Binding-site contacts:
Ligand atom C9 contacts residue LYS68 of chain 58.C at 3.8 Å.
Ligand atom O9 contacts residue LYS68 of chain 58.C at 2.9 Å (salt-bridge).
Ligand atom O1B contacts residue THR276 of chain 58.C at 3.5 Å (h-bond).
Ligand atom C1 contacts residue LYS68 of chain 58.C at 3.6 Å.
Ligand atom O1B contacts residue SER274 of chain 58.C at 2.9 Å (h-bond).
Ligand atom C6 contacts residue LYS68 of chain 58.C at 4.2 Å.
Ligand atom C11 contacts residue ASN272 of chain 58.C at 3.6 Å.
Ligand atom C6 contacts residue ASN272 of chain 58.C at 3.7 Å.
Ligand atom C11 contacts residue PHE270 of chain 58.C at 3.8 Å (hydrophobic).
Ligand atom O8 contacts residue LYS68 of chain 58.C at 3.4 Å.
Ligand atom O8 contacts residue ASN272 of chain 58.C at 3.4 Å (h-bond).
Ligand atom C1 contacts residue THR276 of chain 58.C at 3.2 Å.
Ligand atom O7 contacts residue LEU62 of chain 58.C at 4.0 Å.
Ligand atom C8 contacts residue GLN278 of chain 58.C at 3.6 Å.
Ligand atom O9 contacts residue LEU67 of chain 58.C at 3.4 Å.
Ligand atom O1A contacts residue THR276 of chain 58.C at 2.3 Å (h-bond).
Ligand atom C11 contacts residue THR276 of chain 58.C at 3.3 Å.
Ligand atom C10 contacts residue GLN278 of chain 58.C at 4.0 Å.
Ligand atom O8 contacts residue GLN278 of chain 58.C at 3.4 Å (h-bond).
Ligand atom C9 contacts residue GLN278 of chain 58.C at 3.1 Å.
Ligand atom C10 contacts residue PHE75 of chain 58.D at 4.1 Å (hydrophobic).
Ligand atom O1A contacts residue ASN272 of chain 58.C at 3.6 Å (h-bond).
Ligand atom C11 contacts residue SER274 of chain 58.C at 4.1 Å.
Ligand atom O9 contacts residue GLN278 of chain 58.C at 3.9 Å.
Ligand atom O1B contacts residue LYS68 of chain 58.C at 3.9 Å.
Ligand atom O8 contacts residue THR276 of chain 58.C at 3.6 Å.
Ligand atom C1 contacts residue SER274 of chain 58.C at 4.1 Å.
Ligand atom C10 contacts residue ASN272 of chain 58.C at 3.9 Å.
Ligand atom C1 contacts residue ASN272 of chain 58.C at 4.1 Å.
Ligand atom C5 contacts residue ASN272 of chain 58.C at 4.2 Å.
Ligand atom C11 contacts residue GLN278 of chain 58.C at 3.5 Å.
Ligand atom C11 contacts residue HIS138 of chain 58.B at 3.1 Å.
Ligand atom O10 contacts residue PHE75 of chain 58.D at 3.8 Å.
Ligand atom N5 contacts residue ASN272 of chain 58.C at 3.2 Å (h-bond).
Ligand atom O1A contacts residue LYS68 of chain 58.C at 2.8 Å.
Ligand atom C11 contacts residue PHE65 of chain 58.C at 3.4 Å (hydrophobic).
Ligand atom C7 contacts residue GLN278 of chain 58.C at 3.8 Å.
Ligand atom C11 contacts residue PHE75 of chain 58.D at 3.3 Å (hydrophobic).
Ligand atom C9 contacts residue LEU67 of chain 58.C at 4.1 Å (hydrophobic).
Ligand atom N5 contacts residue GLN278 of chain 58.C at 3.7 Å.

Sequence of chain 58.C:
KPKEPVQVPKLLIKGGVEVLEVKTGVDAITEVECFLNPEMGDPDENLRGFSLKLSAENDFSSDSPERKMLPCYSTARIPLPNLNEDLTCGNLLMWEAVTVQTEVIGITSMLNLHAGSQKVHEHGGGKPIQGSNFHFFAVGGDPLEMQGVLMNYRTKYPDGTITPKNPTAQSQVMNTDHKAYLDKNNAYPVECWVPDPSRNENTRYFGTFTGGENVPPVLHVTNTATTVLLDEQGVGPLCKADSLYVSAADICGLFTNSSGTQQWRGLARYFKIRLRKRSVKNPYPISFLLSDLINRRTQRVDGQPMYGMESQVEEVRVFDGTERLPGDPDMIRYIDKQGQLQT

Sequence of chain 58.B:
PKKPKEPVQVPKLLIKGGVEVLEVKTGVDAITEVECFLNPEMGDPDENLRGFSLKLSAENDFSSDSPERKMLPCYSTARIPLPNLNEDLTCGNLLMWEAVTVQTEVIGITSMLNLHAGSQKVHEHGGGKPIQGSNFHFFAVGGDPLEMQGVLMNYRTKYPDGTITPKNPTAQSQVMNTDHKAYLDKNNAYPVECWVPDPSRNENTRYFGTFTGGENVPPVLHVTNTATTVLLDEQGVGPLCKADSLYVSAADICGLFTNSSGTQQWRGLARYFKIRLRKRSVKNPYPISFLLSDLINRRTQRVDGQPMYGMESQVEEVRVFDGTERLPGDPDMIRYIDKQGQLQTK

A small-molecule ligand and the protein it binds are described below.
Small molecule (SMILES): CC(=O)N[C@H]1[C@H]([C@H](O)[C@H](O)CO)O[C@@](O[C@H](CO)[C@@H](O)[C@@H]2O[C@@H](C(=O)O)C[C@H](O)[C@H]2NC(C)=O)(C(=O)O)C[C@@H]1O

Sequence of chain 58.D:
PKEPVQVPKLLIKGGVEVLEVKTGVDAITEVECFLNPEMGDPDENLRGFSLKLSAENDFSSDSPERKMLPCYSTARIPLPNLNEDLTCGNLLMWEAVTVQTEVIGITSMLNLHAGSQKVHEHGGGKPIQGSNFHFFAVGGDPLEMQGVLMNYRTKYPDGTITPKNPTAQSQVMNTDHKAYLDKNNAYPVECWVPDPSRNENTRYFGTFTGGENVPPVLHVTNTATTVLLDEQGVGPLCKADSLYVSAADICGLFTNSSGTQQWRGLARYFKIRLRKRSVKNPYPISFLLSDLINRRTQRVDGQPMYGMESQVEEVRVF